Sequence of chain 1.A:
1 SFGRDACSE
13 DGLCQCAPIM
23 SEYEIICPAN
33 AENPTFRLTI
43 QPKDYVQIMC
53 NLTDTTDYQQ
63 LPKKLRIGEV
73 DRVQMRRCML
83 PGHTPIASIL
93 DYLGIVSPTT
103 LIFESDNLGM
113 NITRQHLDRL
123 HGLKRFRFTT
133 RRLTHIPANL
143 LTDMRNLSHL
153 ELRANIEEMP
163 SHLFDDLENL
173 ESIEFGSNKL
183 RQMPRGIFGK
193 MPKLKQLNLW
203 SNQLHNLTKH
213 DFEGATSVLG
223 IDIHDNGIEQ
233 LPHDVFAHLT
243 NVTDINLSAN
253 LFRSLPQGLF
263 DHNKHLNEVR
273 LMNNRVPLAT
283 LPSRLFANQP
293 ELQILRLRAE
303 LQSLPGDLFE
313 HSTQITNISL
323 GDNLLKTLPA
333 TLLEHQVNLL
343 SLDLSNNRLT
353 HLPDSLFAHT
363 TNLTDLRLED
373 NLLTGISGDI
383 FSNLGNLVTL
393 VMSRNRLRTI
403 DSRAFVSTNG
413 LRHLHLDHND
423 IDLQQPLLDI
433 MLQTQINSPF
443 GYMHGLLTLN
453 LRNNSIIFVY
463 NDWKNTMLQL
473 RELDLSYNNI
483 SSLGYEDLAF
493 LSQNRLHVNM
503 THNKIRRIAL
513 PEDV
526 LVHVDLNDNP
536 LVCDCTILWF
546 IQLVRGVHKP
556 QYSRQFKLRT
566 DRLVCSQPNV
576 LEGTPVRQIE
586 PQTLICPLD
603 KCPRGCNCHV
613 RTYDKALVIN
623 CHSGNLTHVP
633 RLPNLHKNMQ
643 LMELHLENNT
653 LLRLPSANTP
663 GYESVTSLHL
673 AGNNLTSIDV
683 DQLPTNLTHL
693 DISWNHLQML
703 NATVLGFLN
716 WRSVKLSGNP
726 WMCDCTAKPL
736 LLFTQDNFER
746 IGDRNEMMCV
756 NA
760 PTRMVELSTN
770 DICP

Binding-site contacts:
Ligand atom C6 contacts residue ARG398 of chain 1.A at 4.4 Å.
Ligand atom O5 contacts residue HIS420 of chain 1.A at 3.8 Å.
Ligand atom O5 contacts residue ASN455 of chain 1.A at 2.4 Å (h-bond).
Ligand atom C2 contacts residue ASN455 of chain 1.A at 2.4 Å.
Ligand atom C3 contacts residue ASN455 of chain 1.A at 3.7 Å.
Ligand atom O7 contacts residue HIS420 of chain 1.A at 3.1 Å.
Ligand atom N2 contacts residue ASN455 of chain 1.A at 2.8 Å (h-bond).
Ligand atom C7 contacts residue HIS420 of chain 1.A at 4.3 Å.
Ligand atom C5 contacts residue ASN455 of chain 1.A at 3.7 Å.
Ligand atom C2 contacts residue HIS420 of chain 1.A at 4.1 Å.
Ligand atom O6 contacts residue HIS420 of chain 1.A at 3.3 Å (h-bond).
Ligand atom C4 contacts residue ASN455 of chain 1.A at 4.2 Å.
Ligand atom C8 contacts residue ASN455 of chain 1.A at 4.2 Å.
Ligand atom O7 contacts residue ASN455 of chain 1.A at 2.6 Å (h-bond).
Ligand atom C1 contacts residue ASN455 of chain 1.A at 1.4 Å.
Ligand atom C1 contacts residue HIS420 of chain 1.A at 3.8 Å.
Ligand atom O6 contacts residue ARG398 of chain 1.A at 3.1 Å (salt-bridge).
Ligand atom C7 contacts residue ASN455 of chain 1.A at 2.9 Å.
Ligand atom C8 contacts residue TYR479 of chain 1.A at 3.6 Å (hydrophobic).

This protein binds this small molecule.
Small molecule (SMILES): CC(=O)N[C@H]1[C@H](O[C@H]2[C@H](O)[C@@H](NC(C)=O)CO[C@@H]2CO)O[C@H](CO)[C@@H](O)[C@@H]1O